Binding-site contacts:
Ligand atom N1 contacts residue PRO631 of chain 4.A at 4.2 Å.
Ligand atom N6 contacts residue GLY637 of chain 4.A at 3.4 Å (h-bond).
Ligand atom C5 contacts residue SER632 of chain 4.A at 3.9 Å.
Ligand atom C5 contacts residue PRO420 of chain 4.A at 4.5 Å (hydrophobic).
Ligand atom N7 contacts residue SER632 of chain 4.A at 3.7 Å.
Ligand atom C2 contacts residue GLY639 of chain 4.A at 2.9 Å.
Ligand atom N1 contacts residue PHE638 of chain 4.A at 4.1 Å.
Ligand atom N9 contacts residue HIS630 of chain 4.A at 4.4 Å.
Ligand atom C6 contacts residue SER632 of chain 4.A at 4.0 Å.
Ligand atom N6 contacts residue PHE638 of chain 4.A at 3.7 Å.
Ligand atom C6 contacts residue PRO631 of chain 4.A at 4.3 Å (hydrophobic).
Ligand atom N1 contacts residue GLY639 of chain 4.A at 3.0 Å (h-bond).
Ligand atom C2 contacts residue PRO631 of chain 4.A at 4.2 Å (hydrophobic).
Ligand atom C5 contacts residue PRO631 of chain 4.A at 4.4 Å (hydrophobic).
Ligand atom N9 contacts residue PRO631 of chain 4.A at 3.9 Å.
Ligand atom N7 contacts residue HIS630 of chain 4.A at 3.7 Å.
Ligand atom C4 contacts residue PRO631 of chain 4.A at 4.2 Å (hydrophobic).
Ligand atom N6 contacts residue PRO633 of chain 4.A at 4.4 Å.
Ligand atom N6 contacts residue SER632 of chain 4.A at 3.6 Å.
Ligand atom N7 contacts residue ASP609 of chain 4.A at 4.0 Å.
Ligand atom C8 contacts residue HIS630 of chain 4.A at 3.3 Å.
Ligand atom C2 contacts residue ILE622 of chain 4.A at 4.3 Å (hydrophobic).
Ligand atom C6 contacts residue GLY639 of chain 4.A at 3.7 Å.
Ligand atom N3 contacts residue PRO631 of chain 4.A at 4.1 Å.
Ligand atom N3 contacts residue GLY639 of chain 4.A at 4.2 Å.
Ligand atom N6 contacts residue GLY639 of chain 4.A at 3.5 Å (h-bond).

Sequence of chain 4.A:
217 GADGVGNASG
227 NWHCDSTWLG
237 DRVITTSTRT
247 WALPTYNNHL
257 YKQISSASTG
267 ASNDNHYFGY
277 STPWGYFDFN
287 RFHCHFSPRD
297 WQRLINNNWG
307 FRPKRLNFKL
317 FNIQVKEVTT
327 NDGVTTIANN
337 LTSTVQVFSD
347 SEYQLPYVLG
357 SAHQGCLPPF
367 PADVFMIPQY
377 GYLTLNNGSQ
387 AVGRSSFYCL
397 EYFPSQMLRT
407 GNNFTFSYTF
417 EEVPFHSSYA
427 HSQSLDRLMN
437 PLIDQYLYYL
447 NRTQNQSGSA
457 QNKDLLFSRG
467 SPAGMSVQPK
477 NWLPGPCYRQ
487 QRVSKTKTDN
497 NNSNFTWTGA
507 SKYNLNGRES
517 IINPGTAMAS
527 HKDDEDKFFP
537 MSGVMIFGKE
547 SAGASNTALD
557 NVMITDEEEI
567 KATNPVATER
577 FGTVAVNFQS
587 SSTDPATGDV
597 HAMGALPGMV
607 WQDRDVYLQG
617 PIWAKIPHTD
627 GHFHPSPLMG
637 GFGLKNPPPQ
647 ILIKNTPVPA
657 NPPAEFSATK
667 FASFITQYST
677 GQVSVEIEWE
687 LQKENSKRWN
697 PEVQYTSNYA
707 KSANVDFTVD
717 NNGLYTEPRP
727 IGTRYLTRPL

This small molecule binds to this protein.
Small molecule (SMILES): Nc1ncnc2[nH]cnc12